Sequence of chain 1.D:
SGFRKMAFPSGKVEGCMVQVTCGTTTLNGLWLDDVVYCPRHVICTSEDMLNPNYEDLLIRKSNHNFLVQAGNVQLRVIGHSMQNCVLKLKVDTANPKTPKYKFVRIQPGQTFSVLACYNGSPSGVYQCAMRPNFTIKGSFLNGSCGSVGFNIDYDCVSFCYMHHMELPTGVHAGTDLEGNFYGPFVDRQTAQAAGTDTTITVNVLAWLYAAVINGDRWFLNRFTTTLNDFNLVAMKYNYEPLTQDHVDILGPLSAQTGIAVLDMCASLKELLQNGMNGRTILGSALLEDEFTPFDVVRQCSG

A small-molecule ligand and the protein it binds are described below.
Small molecule (SMILES): C#CCOCCC(=O)N[C@H](Cc1ccccc1)C(=O)N[C@@H](Cc1ccccc1)C(=O)N[C@H](CCC(=O)OCC)C[C@@H]1CCNC1=O

Sequence of chain 1.A:
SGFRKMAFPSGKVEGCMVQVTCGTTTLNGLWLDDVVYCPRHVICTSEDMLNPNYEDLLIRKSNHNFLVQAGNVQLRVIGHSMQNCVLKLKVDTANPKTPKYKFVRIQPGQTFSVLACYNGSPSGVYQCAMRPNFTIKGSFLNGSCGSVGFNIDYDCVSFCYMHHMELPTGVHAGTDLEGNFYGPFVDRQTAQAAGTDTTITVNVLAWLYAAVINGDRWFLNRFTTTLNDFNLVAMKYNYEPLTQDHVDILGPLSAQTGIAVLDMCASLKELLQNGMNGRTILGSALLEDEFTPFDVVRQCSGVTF

Binding-site contacts:
Ligand atom N11 contacts residue GLU166 of chain 1.D at 3.0 Å (salt-bridge).
Ligand atom C14 contacts residue CYS145 of chain 1.D at 2.5 Å (hydrophobic).
Ligand atom O17 contacts residue GLY143 of chain 1.D at 3.2 Å (h-bond).
Ligand atom C35 contacts residue THR190 of chain 1.D at 3.6 Å.
Ligand atom C34 contacts residue THR190 of chain 1.D at 2.9 Å.
Ligand atom C29 contacts residue ARG188 of chain 1.D at 3.3 Å.
Ligand atom C33 contacts residue THR190 of chain 1.D at 3.2 Å.
Ligand atom C29 contacts residue ASP187 of chain 1.D at 3.3 Å.
Ligand atom C13 contacts residue CYS145 of chain 1.D at 1.8 Å (hydrophobic).
Ligand atom N06 contacts residue CYS145 of chain 1.D at 2.8 Å (h-bond).
Ligand atom C25 contacts residue HIS41 of chain 1.D at 3.5 Å.
Ligand atom C26 contacts residue MET49 of chain 1.D at 3.6 Å (hydrophobic).
Ligand atom C24 contacts residue TYR54 of chain 1.D at 3.6 Å (hydrophobic).
Ligand atom C23 contacts residue ASN142 of chain 1.D at 2.9 Å.
Ligand atom O03 contacts residue GLU166 of chain 1.D at 3.1 Å (salt-bridge).
Ligand atom C08 contacts residue CYS145 of chain 1.D at 3.4 Å (hydrophobic).
Ligand atom O12 contacts residue HIS163 of chain 1.D at 2.8 Å (h-bond).
Ligand atom C34 contacts residue PRO168 of chain 1.D at 3.6 Å (hydrophobic).
Ligand atom C42 contacts residue LEU167 of chain 1.D at 3.5 Å (hydrophobic).
Ligand atom N31 contacts residue GLU166 of chain 1.D at 2.7 Å (salt-bridge).
Ligand atom O12 contacts residue HIS172 of chain 1.D at 3.5 Å.
Ligand atom N02 contacts residue GLN189 of chain 1.D at 2.8 Å (h-bond).
Ligand atom N06 contacts residue HIS164 of chain 1.D at 3.1 Å (h-bond).
Ligand atom C10 contacts residue GLU166 of chain 1.D at 3.5 Å.
Ligand atom C24 contacts residue ASP187 of chain 1.D at 3.3 Å.
Ligand atom O12 contacts residue PHE140 of chain 1.D at 3.2 Å.
Ligand atom C24 contacts residue ARG188 of chain 1.D at 3.6 Å.
Ligand atom O17 contacts residue ASN142 of chain 1.D at 3.6 Å.
Ligand atom C07 contacts residue CYS145 of chain 1.D at 2.7 Å (hydrophobic).
Ligand atom N11 contacts residue PHE140 of chain 1.D at 3.3 Å (h-bond).
Ligand atom C30 contacts residue GLU166 of chain 1.D at 3.6 Å.
Ligand atom C22 contacts residue ASN142 of chain 1.D at 3.4 Å.
Ligand atom C42 contacts residue GLU166 of chain 1.D at 3.5 Å.
Ligand atom C28 contacts residue GLN189 of chain 1.D at 3.0 Å.
Ligand atom C32 contacts residue GLU166 of chain 1.D at 3.5 Å.
Ligand atom C04 contacts residue HIS164 of chain 1.D at 3.6 Å.
Ligand atom C29 contacts residue GLN189 of chain 1.D at 3.5 Å.
Ligand atom C27 contacts residue GLN189 of chain 1.D at 3.2 Å.
Ligand atom O12 contacts residue GLU166 of chain 1.D at 3.5 Å.
Ligand atom C25 contacts residue MET49 of chain 1.D at 3.6 Å (hydrophobic).